Sequence of chain 2.C:
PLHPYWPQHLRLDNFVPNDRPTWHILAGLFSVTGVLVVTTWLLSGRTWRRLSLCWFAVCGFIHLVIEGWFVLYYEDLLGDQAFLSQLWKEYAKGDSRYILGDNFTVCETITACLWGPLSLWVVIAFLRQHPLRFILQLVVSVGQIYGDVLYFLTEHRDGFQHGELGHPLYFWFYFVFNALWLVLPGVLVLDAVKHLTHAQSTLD

The protein below binds the small molecule below.
Small molecule (SMILES): CCN(CC)CCO[C@H]1CC[C@@]2(C)C(=CC[C@@H]3[C@@H]2CC[C@]2(C)C(=O)CC[C@@H]32)C1

Binding-site contacts:
Ligand atom C23 contacts residue ASN201 of chain 2.C at 3.9 Å.
Ligand atom C14 contacts residue LEU43 of chain 2.C at 3.7 Å (hydrophobic).
Ligand atom C1 contacts residue TRP109 of chain 2.C at 4.0 Å (hydrophobic).
Ligand atom C14 contacts residue LEU108 of chain 2.C at 3.6 Å (hydrophobic).
Ligand atom C24 contacts residue GLU88 of chain 2.C at 3.2 Å.
Ligand atom C25 contacts residue GLU88 of chain 2.C at 3.6 Å.
Ligand atom C20 contacts residue ASN201 of chain 2.C at 3.3 Å.
Ligand atom C19 contacts residue ILE39 of chain 2.C at 3.8 Å (hydrophobic).
Ligand atom C8 contacts residue MSE200 of chain 2.C at 3.7 Å.
Ligand atom C22 contacts residue MSE129 of chain 2.C at 3.5 Å.
Ligand atom C17 contacts residue TYR196 of chain 2.C at 3.5 Å (hydrophobic).
Ligand atom C23 contacts residue MSE129 of chain 2.C at 3.4 Å.
Ligand atom C6 contacts residue LEU108 of chain 2.C at 3.7 Å (hydrophobic).
Ligand atom C22 contacts residue TYR119 of chain 2.C at 4.0 Å (hydrophobic).
Ligand atom C15 contacts residue PHE195 of chain 2.C at 3.9 Å (hydrophobic).
Ligand atom O2 contacts residue TYR196 of chain 2.C at 3.6 Å (h-bond).
Ligand atom C13 contacts residue ILE39 of chain 2.C at 3.6 Å (hydrophobic).
Ligand atom C7 contacts residue TYR112 of chain 2.C at 3.5 Å (hydrophobic).
Ligand atom C11 contacts residue TYR196 of chain 2.C at 3.7 Å (hydrophobic).
Ligand atom C21 contacts residue TYR119 of chain 2.C at 3.9 Å (hydrophobic).
Ligand atom O2 contacts residue GLU111 of chain 2.C at 3.3 Å.
Ligand atom C25 contacts residue TRP204 of chain 2.C at 3.5 Å (hydrophobic).
Ligand atom C12 contacts residue ILE39 of chain 2.C at 4.0 Å (hydrophobic).
Ligand atom C17 contacts residue GLU111 of chain 2.C at 4.0 Å.
Ligand atom C23 contacts residue TYR173 of chain 2.C at 3.4 Å (hydrophobic).
Ligand atom N contacts residue ASN201 of chain 2.C at 3.4 Å (h-bond).
Ligand atom C21 contacts residue ASN201 of chain 2.C at 3.5 Å.
Ligand atom C2 contacts residue TRP109 of chain 2.C at 3.9 Å (hydrophobic).
Ligand atom C16 contacts residue TYR196 of chain 2.C at 3.2 Å (hydrophobic).
Ligand atom C22 contacts residue ASN201 of chain 2.C at 4.0 Å.
Ligand atom C16 contacts residue LEU40 of chain 2.C at 4.0 Å (hydrophobic).
Ligand atom C4 contacts residue TYR112 of chain 2.C at 3.7 Å (hydrophobic).
Ligand atom O1 contacts residue TRP109 of chain 2.C at 3.8 Å.
Ligand atom C7 contacts residue MSE200 of chain 2.C at 3.3 Å.
Ligand atom C15 contacts residue TYR196 of chain 2.C at 3.4 Å (hydrophobic).
Ligand atom C13 contacts residue LEU108 of chain 2.C at 3.7 Å (hydrophobic).
Ligand atom C8 contacts residue TYR196 of chain 2.C at 3.7 Å (hydrophobic).
Ligand atom C23 contacts residue ASP170 of chain 2.C at 3.0 Å.
Ligand atom O2 contacts residue ILE39 of chain 2.C at 3.8 Å.
Ligand atom C19 contacts residue LEU43 of chain 2.C at 4.0 Å (hydrophobic).